Binding-site contacts:
Ligand atom CAL contacts residue PHE155 of chain 22.A at 3.7 Å (hydrophobic).
Ligand atom CAJ contacts residue ILE24 of chain 22.C at 3.9 Å (hydrophobic).
Ligand atom CAK contacts residue PHE135 of chain 22.A at 3.7 Å (hydrophobic).
Ligand atom CAD contacts residue PHE137 of chain 22.A at 3.8 Å (hydrophobic).
Ligand atom OAW contacts residue MET195 of chain 22.A at 3.2 Å.
Ligand atom CAM contacts residue PHE155 of chain 22.A at 3.8 Å (hydrophobic).
Ligand atom NBD contacts residue TRP203 of chain 22.A at 3.2 Å.
Ligand atom CAH contacts residue ASP112 of chain 22.A at 3.4 Å.
Ligand atom CAN contacts residue PHE135 of chain 22.A at 3.7 Å (hydrophobic).
Ligand atom NAT contacts residue PHE155 of chain 22.A at 3.9 Å.
Ligand atom CAG contacts residue ASN228 of chain 22.A at 3.2 Å.
Ligand atom CAO contacts residue ILE111 of chain 22.A at 3.8 Å (hydrophobic).
Ligand atom CAE contacts residue GLN202 of chain 22.A at 3.4 Å.
Ligand atom CAA contacts residue VAL179 of chain 22.A at 3.4 Å (hydrophobic).
Ligand atom CAN contacts residue ILE111 of chain 22.A at 3.6 Å (hydrophobic).
Ligand atom CAS contacts residue TYR201 of chain 22.A at 3.6 Å (hydrophobic).
Ligand atom CAM contacts residue PRO177 of chain 22.A at 3.7 Å (hydrophobic).
Ligand atom NBC contacts residue TRP203 of chain 22.A at 3.8 Å.
Ligand atom CAJ contacts residue PHE155 of chain 22.A at 3.7 Å (hydrophobic).
Ligand atom NBD contacts residue ASN228 of chain 22.A at 3.9 Å.
Ligand atom OAC contacts residue TRP203 of chain 22.A at 3.9 Å.
Ligand atom CAS contacts residue ASN228 of chain 22.A at 3.8 Å.
Ligand atom OAC contacts residue ASP112 of chain 22.A at 3.7 Å.
Ligand atom CAA contacts residue SER178 of chain 22.A at 3.5 Å.
Ligand atom CAA contacts residue PRO177 of chain 22.A at 3.2 Å (hydrophobic).
Ligand atom CAI contacts residue VAL192 of chain 22.A at 3.8 Å (hydrophobic).
Ligand atom CBA contacts residue ASN228 of chain 22.A at 3.7 Å.
Ligand atom CAG contacts residue GLN202 of chain 22.A at 3.4 Å.
Ligand atom CAF contacts residue ASP112 of chain 22.A at 3.6 Å.
Ligand atom CAG contacts residue TRP203 of chain 22.A at 3.7 Å (hydrophobic).
Ligand atom CAS contacts residue TRP203 of chain 22.A at 3.4 Å (hydrophobic).
Ligand atom OAC contacts residue ILE113 of chain 22.A at 3.3 Å (h-bond).
Ligand atom CAI contacts residue PHE135 of chain 22.A at 3.7 Å (hydrophobic).
Ligand atom CBA contacts residue TRP203 of chain 22.A at 3.5 Å (hydrophobic).
Ligand atom CAE contacts residue ASN228 of chain 22.A at 3.4 Å.
Ligand atom CAA contacts residue TYR153 of chain 22.A at 3.9 Å (hydrophobic).
Ligand atom CAF contacts residue THR114 of chain 22.A at 3.6 Å.
Ligand atom CAX contacts residue TRP203 of chain 22.A at 3.5 Å (hydrophobic).
Ligand atom CAR contacts residue TYR201 of chain 22.A at 3.4 Å (hydrophobic).
Ligand atom CAH contacts residue THR114 of chain 22.A at 3.8 Å.

This protein binds this small molecule.
Small molecule (SMILES): CCO/N=C/c1ccc(OCC[C@@H](C)CCN2CCN(c3ccncc3)C2=O)cc1

Sequence of chain 23.C:
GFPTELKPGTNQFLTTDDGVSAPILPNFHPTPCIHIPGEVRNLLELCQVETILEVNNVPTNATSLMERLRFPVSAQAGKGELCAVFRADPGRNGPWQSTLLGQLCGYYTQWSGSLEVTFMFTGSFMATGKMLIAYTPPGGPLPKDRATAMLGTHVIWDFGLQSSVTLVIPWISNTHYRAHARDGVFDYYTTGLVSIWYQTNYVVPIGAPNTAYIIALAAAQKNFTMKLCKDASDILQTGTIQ

Sequence of chain 22.A:
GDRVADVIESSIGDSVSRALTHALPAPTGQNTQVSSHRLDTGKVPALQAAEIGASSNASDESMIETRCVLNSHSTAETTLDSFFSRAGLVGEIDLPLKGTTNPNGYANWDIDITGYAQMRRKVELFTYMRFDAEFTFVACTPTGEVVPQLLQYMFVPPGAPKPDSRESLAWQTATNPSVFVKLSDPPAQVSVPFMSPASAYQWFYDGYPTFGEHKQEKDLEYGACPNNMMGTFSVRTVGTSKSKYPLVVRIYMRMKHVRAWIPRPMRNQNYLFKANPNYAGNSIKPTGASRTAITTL

Sequence of chain 22.C:
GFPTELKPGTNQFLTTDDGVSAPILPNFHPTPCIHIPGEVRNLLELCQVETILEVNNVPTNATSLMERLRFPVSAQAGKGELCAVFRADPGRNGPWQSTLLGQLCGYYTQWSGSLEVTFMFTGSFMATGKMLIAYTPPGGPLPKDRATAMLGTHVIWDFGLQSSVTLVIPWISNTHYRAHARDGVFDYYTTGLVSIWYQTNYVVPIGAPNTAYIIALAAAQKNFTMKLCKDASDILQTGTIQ